This small molecule binds to this protein.
Small molecule (SMILES): Nc1ncnc2c1ncn2[C@@H]1O[C@H](COP(=O)(O)OP(=O)(O)O[C@@H]2O[C@H]([C@@H](O)CO)[C@@H](O)[C@H](O)[C@@H]2O)[C@@H](O)[C@H]1O

Binding-site contacts:
Ligand atom O19 contacts residue ARG153 of chain 1.G at 3.0 Å (salt-bridge).
Ligand atom N01 contacts residue SER236 of chain 1.G at 3.2 Å (h-bond).
Ligand atom O18 contacts residue ARG150 of chain 1.G at 2.6 Å (salt-bridge).
Ligand atom C09 contacts residue PHE295 of chain 1.G at 3.2 Å (hydrophobic).
Ligand atom C24 contacts residue LYS233 of chain 1.G at 3.4 Å.
Ligand atom N03 contacts residue PHE295 of chain 1.G at 3.3 Å.
Ligand atom O17 contacts residue ARG116 of chain 1.G at 3.2 Å.
Ligand atom O30 contacts residue GLN198 of chain 1.G at 3.0 Å (h-bond).
Ligand atom O23 contacts residue ARG116 of chain 1.G at 3.0 Å (salt-bridge).
Ligand atom C07 contacts residue THR237 of chain 1.G at 3.2 Å.
Ligand atom O21 contacts residue ARG153 of chain 1.G at 3.1 Å (salt-bridge).
Ligand atom O40 contacts residue PHE295 of chain 1.G at 3.4 Å.
Ligand atom O28 contacts residue THR237 of chain 1.G at 3.3 Å.
Ligand atom O36 contacts residue LYS233 of chain 1.G at 2.5 Å (salt-bridge).
Ligand atom O28 contacts residue LYS233 of chain 1.G at 3.3 Å.
Ligand atom N10 contacts residue PHE295 of chain 1.G at 3.3 Å.
Ligand atom O22 contacts residue ARG116 of chain 1.G at 2.6 Å (salt-bridge).
Ligand atom O25 contacts residue LYS233 of chain 1.G at 2.9 Å (salt-bridge).
Ligand atom N05 contacts residue PHE295 of chain 1.G at 3.4 Å.
Ligand atom O32 contacts residue ASP231 of chain 1.G at 2.9 Å (salt-bridge).
Ligand atom O32 contacts residue TYR224 of chain 1.G at 3.1 Å (h-bond).
Ligand atom O34 contacts residue ASP231 of chain 1.G at 2.3 Å (salt-bridge).
Ligand atom C06 contacts residue PHE295 of chain 1.G at 3.3 Å (hydrophobic).
Ligand atom C31 contacts residue ASP231 of chain 1.G at 3.2 Å.
Ligand atom O17 contacts residue LYS233 of chain 1.G at 3.1 Å (salt-bridge).
Ligand atom O30 contacts residue ARG153 of chain 1.G at 2.9 Å (salt-bridge).
Ligand atom C35 contacts residue LYS233 of chain 1.G at 3.4 Å.
Ligand atom N03 contacts residue SER236 of chain 1.G at 3.3 Å (h-bond).
Ligand atom C06 contacts residue THR237 of chain 1.G at 3.4 Å.
Ligand atom C33 contacts residue ASP231 of chain 1.G at 3.2 Å.
Ligand atom O28 contacts residue GLY234 of chain 1.G at 3.4 Å.
Ligand atom C02 contacts residue THR237 of chain 1.G at 3.5 Å.
Ligand atom O21 contacts residue PHE61 of chain 1.G at 3.4 Å.
Ligand atom C02 contacts residue PHE295 of chain 1.G at 3.3 Å (hydrophobic).
Ligand atom C07 contacts residue PHE295 of chain 1.G at 3.3 Å (hydrophobic).
Ligand atom O22 contacts residue ARG150 of chain 1.G at 2.8 Å (salt-bridge).
Ligand atom O23 contacts residue LYS233 of chain 1.G at 3.2 Å (salt-bridge).
Ligand atom O32 contacts residue VAL195 of chain 1.G at 3.3 Å.
Ligand atom C14 contacts residue ARG153 of chain 1.G at 3.4 Å.
Ligand atom N08 contacts residue PHE295 of chain 1.G at 3.2 Å.

Sequence of chain 1.G:
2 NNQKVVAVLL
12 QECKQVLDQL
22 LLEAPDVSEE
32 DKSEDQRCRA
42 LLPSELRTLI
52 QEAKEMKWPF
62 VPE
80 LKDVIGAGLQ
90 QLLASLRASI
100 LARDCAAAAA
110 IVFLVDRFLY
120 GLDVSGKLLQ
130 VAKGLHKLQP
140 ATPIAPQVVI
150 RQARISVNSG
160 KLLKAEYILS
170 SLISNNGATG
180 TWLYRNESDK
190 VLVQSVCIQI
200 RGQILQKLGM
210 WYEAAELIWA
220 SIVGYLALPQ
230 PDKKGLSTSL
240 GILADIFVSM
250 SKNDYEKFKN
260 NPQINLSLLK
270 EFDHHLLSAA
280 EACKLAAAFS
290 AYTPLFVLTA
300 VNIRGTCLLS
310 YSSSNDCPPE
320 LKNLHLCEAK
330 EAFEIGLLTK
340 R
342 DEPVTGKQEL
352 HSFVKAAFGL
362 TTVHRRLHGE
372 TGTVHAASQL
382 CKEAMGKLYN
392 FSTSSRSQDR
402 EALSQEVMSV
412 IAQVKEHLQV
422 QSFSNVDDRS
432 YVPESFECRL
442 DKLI